Binding-site contacts:
Ligand atom O contacts residue TYR273 of chain 1.A at 3.2 Å (h-bond).
Ligand atom O contacts residue ILE237 of chain 1.A at 4.0 Å.
Ligand atom O1 contacts residue ASN216 of chain 1.A at 3.6 Å (h-bond).
Ligand atom C1 contacts residue ASN216 of chain 1.A at 3.7 Å.
Ligand atom O contacts residue ARG204 of chain 1.A at 3.2 Å (salt-bridge).
Ligand atom N contacts residue VAL229 of chain 1.A at 4.0 Å.
Ligand atom O1 contacts residue SER230 of chain 1.A at 4.0 Å.
Ligand atom N contacts residue CYS228 of chain 1.A at 3.3 Å (h-bond).
Ligand atom C2 contacts residue TYR273 of chain 1.A at 4.0 Å (hydrophobic).
Ligand atom C3 contacts residue ASP239 of chain 1.A at 3.2 Å.
Ligand atom O1 contacts residue ASP239 of chain 1.A at 3.4 Å (salt-bridge).
Ligand atom C9 contacts residue LEU173 of chain 1.A at 4.0 Å (hydrophobic).
Ligand atom N5 contacts residue MET255 of chain 1.A at 4.0 Å.
Ligand atom N contacts residue VAL238 of chain 1.A at 4.1 Å.
Ligand atom C5 contacts residue SER159 of chain 1.A at 3.2 Å.
Ligand atom N5 contacts residue THR276 of chain 1.A at 2.9 Å (h-bond).
Ligand atom C contacts residue SER230 of chain 1.A at 3.4 Å.
Ligand atom N1 contacts residue ASP239 of chain 1.A at 2.5 Å (salt-bridge).
Ligand atom C3 contacts residue CYS228 of chain 1.A at 4.0 Å (hydrophobic).
Ligand atom N contacts residue ASP239 of chain 1.A at 3.1 Å (salt-bridge).
Ligand atom N contacts residue ILE237 of chain 1.A at 3.3 Å (h-bond).
Ligand atom C6 contacts residue PHE165 of chain 1.A at 3.8 Å (hydrophobic).
Ligand atom O contacts residue ASP239 of chain 1.A at 3.9 Å.
Ligand atom N5 contacts residue ILE277 of chain 1.A at 3.7 Å.
Ligand atom N2 contacts residue CYS228 of chain 1.A at 3.6 Å.
Ligand atom C4 contacts residue SER159 of chain 1.A at 3.3 Å.
Ligand atom N6 contacts residue THR276 of chain 1.A at 3.8 Å.
Ligand atom C2 contacts residue ASP239 of chain 1.A at 3.6 Å.
Ligand atom O1 contacts residue CYS228 of chain 1.A at 3.7 Å.
Ligand atom N contacts residue SER230 of chain 1.A at 3.6 Å.
Ligand atom N contacts residue TYR273 of chain 1.A at 4.0 Å.
Ligand atom N6 contacts residue LEU173 of chain 1.A at 4.0 Å.
Ligand atom O contacts residue SER230 of chain 1.A at 3.0 Å (h-bond).
Ligand atom N2 contacts residue ASP239 of chain 1.A at 2.9 Å (salt-bridge).
Ligand atom C contacts residue ASP239 of chain 1.A at 3.3 Å.
Ligand atom C contacts residue TYR273 of chain 1.A at 3.6 Å (hydrophobic).
Ligand atom C4 contacts residue GLN226 of chain 1.A at 3.3 Å.
Ligand atom N1 contacts residue TYR273 of chain 1.A at 3.9 Å.
Ligand atom N2 contacts residue GLN226 of chain 1.A at 3.4 Å (h-bond).
Ligand atom C8 contacts residue THR276 of chain 1.A at 3.7 Å.

The small molecule below binds the protein below.
Small molecule (SMILES): [H]/N=C1/N[C@H]2[C@H](COC(N)=O)N/C(=N/[H])N3CCC[C@]23N1

Sequence of chain 1.A:
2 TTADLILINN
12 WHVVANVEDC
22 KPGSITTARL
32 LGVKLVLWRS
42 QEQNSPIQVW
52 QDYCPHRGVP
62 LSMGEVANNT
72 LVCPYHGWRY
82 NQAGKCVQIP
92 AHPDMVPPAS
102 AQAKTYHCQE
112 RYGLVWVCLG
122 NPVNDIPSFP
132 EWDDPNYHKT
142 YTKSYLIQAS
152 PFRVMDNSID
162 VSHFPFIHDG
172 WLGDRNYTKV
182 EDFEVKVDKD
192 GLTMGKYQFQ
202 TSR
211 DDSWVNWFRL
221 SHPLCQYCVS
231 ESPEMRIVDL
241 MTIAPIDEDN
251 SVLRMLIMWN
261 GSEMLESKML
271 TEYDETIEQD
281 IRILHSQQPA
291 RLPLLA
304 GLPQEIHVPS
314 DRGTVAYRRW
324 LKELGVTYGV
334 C